This protein binds this small molecule.
Small molecule (SMILES): CC(=O)N[C@H]1CO[C@H](CO)[C@@H](O)[C@@H]1O[C@@H]1O[C@@H](C)[C@@H](O)[C@@H](O)[C@@H]1O

Sequence of chain 1.D:
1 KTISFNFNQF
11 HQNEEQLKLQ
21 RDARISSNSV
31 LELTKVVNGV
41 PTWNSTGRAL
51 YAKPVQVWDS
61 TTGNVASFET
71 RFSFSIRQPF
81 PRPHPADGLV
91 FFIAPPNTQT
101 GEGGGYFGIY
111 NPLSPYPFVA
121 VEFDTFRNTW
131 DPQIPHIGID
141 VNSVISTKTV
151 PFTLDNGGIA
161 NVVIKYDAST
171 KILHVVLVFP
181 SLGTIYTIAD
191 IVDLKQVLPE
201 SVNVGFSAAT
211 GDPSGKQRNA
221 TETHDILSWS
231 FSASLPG

Binding-site contacts:
Ligand atom C3 contacts residue ASN219 of chain 1.D at 3.8 Å.
Ligand atom O5 contacts residue ARG82 of chain 1.D at 4.0 Å.
Ligand atom O6 contacts residue PRO79 of chain 1.D at 4.0 Å.
Ligand atom C4 contacts residue ASN219 of chain 1.D at 4.2 Å.
Ligand atom N2 contacts residue ASN219 of chain 1.D at 3.0 Å (h-bond).
Ligand atom C7 contacts residue ASN219 of chain 1.D at 3.5 Å.
Ligand atom O5 contacts residue ASN219 of chain 1.D at 2.4 Å (h-bond).
Ligand atom C6 contacts residue PHE80 of chain 1.D at 3.5 Å (hydrophobic).
Ligand atom O5 contacts residue PHE80 of chain 1.D at 3.6 Å.
Ligand atom C2 contacts residue ARG82 of chain 1.D at 4.4 Å.
Ligand atom C5 contacts residue PHE80 of chain 1.D at 4.1 Å (hydrophobic).
Ligand atom O7 contacts residue ASN219 of chain 1.D at 3.1 Å (h-bond).
Ligand atom C1 contacts residue ASN219 of chain 1.D at 1.4 Å.
Ligand atom C1 contacts residue ARG82 of chain 1.D at 4.0 Å.
Ligand atom C2 contacts residue ASN219 of chain 1.D at 2.5 Å.
Ligand atom O6 contacts residue PHE80 of chain 1.D at 3.1 Å.
Ligand atom O6 contacts residue PRO81 of chain 1.D at 4.2 Å.
Ligand atom C5 contacts residue ASN219 of chain 1.D at 3.7 Å.